A small-molecule ligand and the protein it binds are described below.
Small molecule (SMILES): [H]/N=C\[C@H](C[C@@H]1CCCNC1=O)NC(=O)[C@H](CC1CC1)NC(=O)c1cc2cccc(Cl)c2[nH]1

Sequence of chain 1.B:
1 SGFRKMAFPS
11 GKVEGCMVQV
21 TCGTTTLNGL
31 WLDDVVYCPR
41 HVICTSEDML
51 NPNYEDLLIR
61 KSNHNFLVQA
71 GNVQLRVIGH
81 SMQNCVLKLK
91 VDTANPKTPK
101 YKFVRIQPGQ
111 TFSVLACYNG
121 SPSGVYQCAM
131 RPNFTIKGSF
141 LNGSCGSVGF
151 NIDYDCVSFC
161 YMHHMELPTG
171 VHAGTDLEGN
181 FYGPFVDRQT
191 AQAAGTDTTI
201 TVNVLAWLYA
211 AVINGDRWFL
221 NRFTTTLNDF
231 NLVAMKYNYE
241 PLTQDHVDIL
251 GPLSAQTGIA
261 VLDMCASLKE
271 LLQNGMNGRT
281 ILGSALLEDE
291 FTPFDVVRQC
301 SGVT

Sequence of chain 1.A:
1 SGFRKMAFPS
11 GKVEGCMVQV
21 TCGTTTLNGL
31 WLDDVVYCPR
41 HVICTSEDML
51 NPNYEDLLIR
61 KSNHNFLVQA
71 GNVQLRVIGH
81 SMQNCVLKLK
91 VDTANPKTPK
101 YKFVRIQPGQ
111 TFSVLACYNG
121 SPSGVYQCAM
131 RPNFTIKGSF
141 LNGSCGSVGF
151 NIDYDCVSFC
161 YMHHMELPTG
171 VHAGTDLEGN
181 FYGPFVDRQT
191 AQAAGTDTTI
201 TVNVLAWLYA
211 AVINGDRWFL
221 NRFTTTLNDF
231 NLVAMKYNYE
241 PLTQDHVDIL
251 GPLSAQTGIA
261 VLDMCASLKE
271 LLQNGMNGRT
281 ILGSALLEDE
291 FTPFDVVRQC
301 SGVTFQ

Binding-site contacts:
Ligand atom C17 contacts residue GLU166 of chain 1.A at 3.5 Å.
Ligand atom O3 contacts residue GLU166 of chain 1.A at 3.0 Å (salt-bridge).
Ligand atom N3 contacts residue CYS145 of chain 1.A at 2.6 Å (h-bond).
Ligand atom C13 contacts residue ARG188 of chain 1.A at 3.6 Å.
Ligand atom C7 contacts residue CYS145 of chain 1.A at 2.9 Å (hydrophobic).
Ligand atom C4 contacts residue PHE140 of chain 1.A at 3.8 Å (hydrophobic).
Ligand atom N3 contacts residue GLY143 of chain 1.A at 3.5 Å (h-bond).
Ligand atom C21 contacts residue ALA191 of chain 1.A at 3.6 Å (hydrophobic).
Ligand atom C8 contacts residue CYS145 of chain 1.A at 1.8 Å (hydrophobic).
Ligand atom O3 contacts residue MET165 of chain 1.A at 3.3 Å.
Ligand atom C23 contacts residue ALA191 of chain 1.A at 3.5 Å (hydrophobic).
Ligand atom N1 contacts residue SER1 of chain 1.B at 3.7 Å.
Ligand atom C3 contacts residue GLU166 of chain 1.A at 3.6 Å.
Ligand atom N5 contacts residue GLU166 of chain 1.A at 2.9 Å (salt-bridge).
Ligand atom C1 contacts residue ASN142 of chain 1.A at 3.5 Å.
Ligand atom CL1 contacts residue LEU167 of chain 1.A at 3.1 Å.
Ligand atom N1 contacts residue PHE140 of chain 1.A at 3.1 Å (h-bond).
Ligand atom N2 contacts residue HIS164 of chain 1.A at 3.0 Å (h-bond).
Ligand atom CL1 contacts residue GLU166 of chain 1.A at 3.2 Å.
Ligand atom C20 contacts residue GLU166 of chain 1.A at 3.7 Å.
Ligand atom C13 contacts residue ASP187 of chain 1.A at 3.4 Å.
Ligand atom C6 contacts residue CYS145 of chain 1.A at 3.5 Å (hydrophobic).
Ligand atom C14 contacts residue ASP187 of chain 1.A at 3.8 Å.
Ligand atom C9 contacts residue HIS164 of chain 1.A at 3.8 Å.
Ligand atom O1 contacts residue HIS163 of chain 1.A at 2.8 Å (h-bond).
Ligand atom O1 contacts residue GLU166 of chain 1.A at 3.7 Å.
Ligand atom C10 contacts residue HIS164 of chain 1.A at 3.5 Å.
Ligand atom C23 contacts residue THR190 of chain 1.A at 3.5 Å.
Ligand atom C22 contacts residue THR190 of chain 1.A at 3.6 Å.
Ligand atom C13 contacts residue MET49 of chain 1.A at 3.6 Å (hydrophobic).
Ligand atom C4 contacts residue GLU166 of chain 1.A at 3.7 Å.
Ligand atom C14 contacts residue ARG188 of chain 1.A at 3.7 Å.
Ligand atom CL1 contacts residue PRO168 of chain 1.A at 3.1 Å.
Ligand atom C13 contacts residue HIS41 of chain 1.A at 3.8 Å.
Ligand atom O1 contacts residue HIS172 of chain 1.A at 3.8 Å.
Ligand atom N1 contacts residue GLU166 of chain 1.A at 2.9 Å (salt-bridge).
Ligand atom C22 contacts residue ALA191 of chain 1.A at 3.2 Å (hydrophobic).
Ligand atom C14 contacts residue MET165 of chain 1.A at 3.6 Å (hydrophobic).
Ligand atom N2 contacts residue CYS145 of chain 1.A at 3.3 Å (h-bond).
Ligand atom O1 contacts residue PHE140 of chain 1.A at 3.6 Å.